Binding-site contacts:
Ligand atom O2B contacts residue GLY332 of chain 1.E at 2.5 Å (h-bond).
Ligand atom O2B contacts residue LYS333 of chain 1.E at 3.0 Å (salt-bridge).
Ligand atom O4' contacts residue ALA533 of chain 1.E at 3.6 Å.
Ligand atom N1 contacts residue VAL292 of chain 1.E at 3.4 Å.
Ligand atom C2 contacts residue LEU291 of chain 1.E at 3.1 Å (hydrophobic).
Ligand atom N7 contacts residue VAL331 of chain 1.E at 3.3 Å.
Ligand atom O2G contacts residue THR334 of chain 1.E at 3.7 Å.
Ligand atom N6 contacts residue VAL292 of chain 1.E at 3.0 Å.
Ligand atom N6 contacts residue PHE293 of chain 1.E at 2.9 Å (h-bond).
Ligand atom S1G contacts residue ASN438 of chain 1.E at 2.9 Å (h-bond).
Ligand atom O1B contacts residue LYS333 of chain 1.E at 3.2 Å (salt-bridge).
Ligand atom O2A contacts residue THR334 of chain 1.E at 3.4 Å (h-bond).
Ligand atom O3B contacts residue LYS333 of chain 1.E at 3.4 Å (salt-bridge).
Ligand atom C8 contacts residue GLY332 of chain 1.E at 3.3 Å.
Ligand atom O1B contacts residue THR334 of chain 1.E at 2.7 Å (h-bond).
Ligand atom O3B contacts residue GLY330 of chain 1.E at 3.6 Å (h-bond).
Ligand atom C1' contacts residue ALA533 of chain 1.E at 3.6 Å (hydrophobic).
Ligand atom O2G contacts residue ARG475 of chain 1.D at 3.5 Å (salt-bridge).
Ligand atom O1A contacts residue THR334 of chain 1.E at 1.9 Å (h-bond).
Ligand atom C8 contacts residue GLY330 of chain 1.E at 3.7 Å.
Ligand atom C2 contacts residue LYS496 of chain 1.E at 3.2 Å.
Ligand atom N3 contacts residue LYS496 of chain 1.E at 3.4 Å (salt-bridge).
Ligand atom PB contacts residue LYS333 of chain 1.E at 3.7 Å.
Ligand atom O3A contacts residue ARG534 of chain 1.E at 3.4 Å (salt-bridge).
Ligand atom N1 contacts residue LEU291 of chain 1.E at 3.2 Å (h-bond).
Ligand atom O2A contacts residue GLU335 of chain 1.E at 3.1 Å.
Ligand atom O2' contacts residue PHE497 of chain 1.E at 3.3 Å.
Ligand atom PG contacts residue ARG475 of chain 1.D at 3.6 Å.
Ligand atom S1G contacts residue LYS333 of chain 1.E at 3.5 Å (salt-bridge).
Ligand atom N7 contacts residue GLY332 of chain 1.E at 3.3 Å (h-bond).
Ligand atom O3G contacts residue ARG534 of chain 1.E at 2.4 Å (salt-bridge).
Ligand atom N1 contacts residue PHE293 of chain 1.E at 3.1 Å (h-bond).
Ligand atom O2B contacts residue GLY330 of chain 1.E at 3.6 Å.
Ligand atom PA contacts residue THR334 of chain 1.E at 3.1 Å.
Ligand atom O5' contacts residue ARG534 of chain 1.E at 3.4 Å (salt-bridge).
Ligand atom O2B contacts residue VAL331 of chain 1.E at 2.9 Å (h-bond).
Ligand atom C8 contacts residue VAL331 of chain 1.E at 3.6 Å (hydrophobic).
Ligand atom O3' contacts residue GLU335 of chain 1.E at 2.8 Å (salt-bridge).
Ligand atom O3G contacts residue ARG475 of chain 1.D at 2.9 Å (salt-bridge).
Ligand atom C6 contacts residue PHE293 of chain 1.E at 3.4 Å (hydrophobic).

Sequence of chain 1.E:
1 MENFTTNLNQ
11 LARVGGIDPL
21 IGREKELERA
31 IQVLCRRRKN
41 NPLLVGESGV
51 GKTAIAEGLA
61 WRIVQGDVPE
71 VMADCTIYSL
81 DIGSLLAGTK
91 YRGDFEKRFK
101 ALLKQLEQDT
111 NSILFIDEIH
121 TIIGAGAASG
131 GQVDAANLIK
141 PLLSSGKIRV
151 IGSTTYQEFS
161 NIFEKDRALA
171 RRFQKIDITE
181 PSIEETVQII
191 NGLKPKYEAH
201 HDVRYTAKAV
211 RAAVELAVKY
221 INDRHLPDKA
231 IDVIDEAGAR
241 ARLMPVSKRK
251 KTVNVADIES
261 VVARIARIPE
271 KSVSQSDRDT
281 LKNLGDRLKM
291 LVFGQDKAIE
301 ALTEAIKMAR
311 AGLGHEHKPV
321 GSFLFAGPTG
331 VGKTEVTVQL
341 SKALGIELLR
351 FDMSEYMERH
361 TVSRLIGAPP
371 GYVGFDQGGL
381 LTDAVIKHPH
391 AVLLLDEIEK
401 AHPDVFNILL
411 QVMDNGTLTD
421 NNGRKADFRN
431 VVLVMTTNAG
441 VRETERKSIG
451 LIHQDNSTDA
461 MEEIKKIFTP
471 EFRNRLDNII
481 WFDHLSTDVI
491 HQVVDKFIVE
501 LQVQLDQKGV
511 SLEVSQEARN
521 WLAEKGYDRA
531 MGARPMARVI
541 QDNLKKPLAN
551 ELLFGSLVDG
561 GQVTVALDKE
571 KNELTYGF

This small molecule binds to this protein.
Small molecule (SMILES): Nc1ncnc2c1ncn2[C@@H]1O[C@H](COP(=O)(O)OP(=O)(O)OP(O)(O)=S)[C@@H](O)[C@H]1O

Sequence of chain 1.D:
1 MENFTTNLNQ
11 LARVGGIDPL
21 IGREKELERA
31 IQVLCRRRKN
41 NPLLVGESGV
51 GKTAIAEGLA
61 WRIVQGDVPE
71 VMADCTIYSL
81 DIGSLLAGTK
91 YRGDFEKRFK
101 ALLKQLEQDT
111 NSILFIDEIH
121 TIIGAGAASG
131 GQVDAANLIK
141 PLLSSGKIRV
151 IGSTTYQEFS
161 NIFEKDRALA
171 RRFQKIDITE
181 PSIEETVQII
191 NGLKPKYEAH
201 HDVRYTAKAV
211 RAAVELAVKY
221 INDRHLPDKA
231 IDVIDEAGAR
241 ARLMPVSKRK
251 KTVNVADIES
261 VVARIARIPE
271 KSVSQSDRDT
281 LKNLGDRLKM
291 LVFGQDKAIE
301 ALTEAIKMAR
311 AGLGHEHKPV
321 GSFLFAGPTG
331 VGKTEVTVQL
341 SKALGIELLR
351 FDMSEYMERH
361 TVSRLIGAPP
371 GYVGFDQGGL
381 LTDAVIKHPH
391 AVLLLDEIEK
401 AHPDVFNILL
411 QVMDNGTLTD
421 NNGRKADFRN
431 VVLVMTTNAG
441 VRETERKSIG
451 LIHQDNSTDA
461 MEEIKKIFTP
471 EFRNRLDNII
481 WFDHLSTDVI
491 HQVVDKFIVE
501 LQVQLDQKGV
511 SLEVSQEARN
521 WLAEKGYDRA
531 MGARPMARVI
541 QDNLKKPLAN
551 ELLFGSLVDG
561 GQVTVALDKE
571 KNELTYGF